Sequence of chain 57.A:
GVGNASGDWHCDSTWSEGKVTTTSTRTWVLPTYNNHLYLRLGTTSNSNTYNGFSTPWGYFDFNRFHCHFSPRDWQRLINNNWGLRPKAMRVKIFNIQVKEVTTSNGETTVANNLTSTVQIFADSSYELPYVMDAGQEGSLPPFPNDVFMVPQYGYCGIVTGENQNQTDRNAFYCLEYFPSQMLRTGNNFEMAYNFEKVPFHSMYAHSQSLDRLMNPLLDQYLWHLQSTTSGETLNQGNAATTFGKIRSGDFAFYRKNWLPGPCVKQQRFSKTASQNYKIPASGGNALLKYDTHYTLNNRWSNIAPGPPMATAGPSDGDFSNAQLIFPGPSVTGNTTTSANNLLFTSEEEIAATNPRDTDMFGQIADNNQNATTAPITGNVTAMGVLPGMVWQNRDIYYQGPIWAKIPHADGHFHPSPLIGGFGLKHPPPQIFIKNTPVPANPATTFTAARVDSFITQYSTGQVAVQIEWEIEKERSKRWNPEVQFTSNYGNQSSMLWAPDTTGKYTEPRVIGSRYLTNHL

Binding-site contacts:
Ligand atom C3' contacts residue HIS627 of chain 57.A at 4.3 Å.
Ligand atom O1P contacts residue HIS625 of chain 7.A at 2.8 Å (h-bond).
Ligand atom N1 contacts residue GLY636 of chain 57.A at 2.9 Å (h-bond).
Ligand atom N7 contacts residue SER629 of chain 57.A at 3.1 Å (h-bond).
Ligand atom C2' contacts residue HIS627 of chain 57.A at 3.2 Å.
Ligand atom C5 contacts residue PRO628 of chain 57.A at 2.7 Å (hydrophobic).
Ligand atom N1 contacts residue VAL411 of chain 57.A at 4.3 Å.
Ligand atom C1' contacts residue HIS627 of chain 57.A at 4.3 Å.
Ligand atom C6 contacts residue GLY636 of chain 57.A at 3.6 Å.
Ligand atom N7 contacts residue PRO628 of chain 57.A at 3.3 Å (h-bond).
Ligand atom N7 contacts residue HIS627 of chain 57.A at 4.1 Å.
Ligand atom N6 contacts residue PRO628 of chain 57.A at 3.4 Å (h-bond).
Ligand atom O3' contacts residue PRO628 of chain 57.A at 4.1 Å.
Ligand atom N7 contacts residue ASN606 of chain 57.A at 4.2 Å.
Ligand atom C2' contacts residue PRO628 of chain 57.A at 3.6 Å (hydrophobic).
Ligand atom C8 contacts residue HIS627 of chain 57.A at 3.5 Å.
Ligand atom N7 contacts residue PRO412 of chain 57.A at 4.3 Å.
Ligand atom N6 contacts residue GLY636 of chain 57.A at 3.2 Å (h-bond).
Ligand atom N6 contacts residue SER629 of chain 57.A at 3.0 Å (h-bond).
Ligand atom C2 contacts residue PRO628 of chain 57.A at 3.5 Å (hydrophobic).
Ligand atom C1' contacts residue PRO628 of chain 57.A at 3.9 Å (hydrophobic).
Ligand atom N6 contacts residue PHE635 of chain 57.A at 3.7 Å.
Ligand atom C4 contacts residue PRO412 of chain 57.A at 4.1 Å (hydrophobic).
Ligand atom C8 contacts residue SER629 of chain 57.A at 4.2 Å.
Ligand atom C4 contacts residue PRO628 of chain 57.A at 3.0 Å (hydrophobic).
Ligand atom C2 contacts residue GLY636 of chain 57.A at 3.2 Å.
Ligand atom C6 contacts residue PRO412 of chain 57.A at 4.3 Å (hydrophobic).
Ligand atom C5 contacts residue PRO412 of chain 57.A at 4.2 Å (hydrophobic).
Ligand atom C6 contacts residue PRO628 of chain 57.A at 2.8 Å (hydrophobic).
Ligand atom N1 contacts residue PRO628 of chain 57.A at 3.2 Å (h-bond).
Ligand atom N9 contacts residue PRO628 of chain 57.A at 3.7 Å.
Ligand atom N3 contacts residue PRO628 of chain 57.A at 3.5 Å (h-bond).
Ligand atom O2P contacts residue ASP623 of chain 7.A at 3.2 Å (salt-bridge).
Ligand atom N9 contacts residue PRO412 of chain 57.A at 4.2 Å.
Ligand atom C8 contacts residue PRO628 of chain 57.A at 3.8 Å (hydrophobic).
Ligand atom C6 contacts residue SER629 of chain 57.A at 3.5 Å.
Ligand atom P contacts residue HIS625 of chain 7.A at 3.9 Å.
Ligand atom C8 contacts residue PRO412 of chain 57.A at 4.3 Å (hydrophobic).
Ligand atom N6 contacts residue GLY634 of chain 57.A at 3.8 Å.
Ligand atom C5 contacts residue SER629 of chain 57.A at 3.5 Å.

Sequence of chain 7.A:
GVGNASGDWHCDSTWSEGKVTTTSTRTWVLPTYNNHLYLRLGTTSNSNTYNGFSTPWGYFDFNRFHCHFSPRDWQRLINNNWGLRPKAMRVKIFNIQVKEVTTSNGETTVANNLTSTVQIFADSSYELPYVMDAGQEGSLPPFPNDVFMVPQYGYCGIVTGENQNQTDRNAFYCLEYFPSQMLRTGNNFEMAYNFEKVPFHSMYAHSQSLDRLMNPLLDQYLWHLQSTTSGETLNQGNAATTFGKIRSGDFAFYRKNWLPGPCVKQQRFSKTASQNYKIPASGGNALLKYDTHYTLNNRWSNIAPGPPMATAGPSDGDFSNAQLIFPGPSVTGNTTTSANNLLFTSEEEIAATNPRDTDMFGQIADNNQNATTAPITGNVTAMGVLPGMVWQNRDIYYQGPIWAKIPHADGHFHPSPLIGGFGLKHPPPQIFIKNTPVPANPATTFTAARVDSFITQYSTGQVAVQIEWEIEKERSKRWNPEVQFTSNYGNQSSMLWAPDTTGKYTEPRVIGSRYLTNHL

The protein below binds the small molecule below.
Small molecule (SMILES): Nc1ncnc2c1ncn2[C@H]1C[C@H](O)[C@@H](COP(=O)(O)O)O1